Sequence of chain 1.A:
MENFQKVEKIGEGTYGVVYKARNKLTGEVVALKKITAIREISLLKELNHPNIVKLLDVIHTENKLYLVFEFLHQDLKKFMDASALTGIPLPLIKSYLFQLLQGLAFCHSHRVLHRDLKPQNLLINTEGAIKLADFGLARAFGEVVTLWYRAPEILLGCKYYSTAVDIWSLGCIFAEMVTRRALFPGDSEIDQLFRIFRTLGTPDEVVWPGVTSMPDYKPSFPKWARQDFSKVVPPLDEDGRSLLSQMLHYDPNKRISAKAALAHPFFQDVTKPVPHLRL

Binding-site contacts:
Ligand atom C17 contacts residue HIS84 of chain 1.A at 3.4 Å.
Ligand atom C11 contacts residue ILE10 of chain 1.A at 3.7 Å (hydrophobic).
Ligand atom C2 contacts residue PHE80 of chain 1.A at 3.8 Å (hydrophobic).
Ligand atom C10 contacts residue LEU134 of chain 1.A at 3.8 Å (hydrophobic).
Ligand atom O12 contacts residue LEU134 of chain 1.A at 3.5 Å.
Ligand atom N4 contacts residue ALA31 of chain 1.A at 3.4 Å.
Ligand atom C5 contacts residue PHE80 of chain 1.A at 3.8 Å (hydrophobic).
Ligand atom N8 contacts residue LEU134 of chain 1.A at 3.7 Å.
Ligand atom C1 contacts residue LEU134 of chain 1.A at 3.5 Å (hydrophobic).
Ligand atom O12 contacts residue ILE10 of chain 1.A at 3.5 Å.
Ligand atom N4 contacts residue GLU81 of chain 1.A at 2.7 Å (salt-bridge).
Ligand atom C14 contacts residue PHE82 of chain 1.A at 3.9 Å (hydrophobic).
Ligand atom N4 contacts residue LEU134 of chain 1.A at 3.5 Å.
Ligand atom C5 contacts residue ALA31 of chain 1.A at 3.8 Å (hydrophobic).
Ligand atom C14 contacts residue HIS84 of chain 1.A at 3.8 Å.
Ligand atom C15 contacts residue ASP86 of chain 1.A at 3.5 Å.
Ligand atom N8 contacts residue PHE82 of chain 1.A at 3.5 Å.
Ligand atom C1 contacts residue ALA31 of chain 1.A at 3.4 Å (hydrophobic).
Ligand atom C7 contacts residue LEU83 of chain 1.A at 3.6 Å (hydrophobic).
Ligand atom C10 contacts residue LEU83 of chain 1.A at 3.8 Å (hydrophobic).
Ligand atom C11 contacts residue LEU83 of chain 1.A at 3.8 Å (hydrophobic).
Ligand atom N9 contacts residue ILE10 of chain 1.A at 3.9 Å.
Ligand atom N8 contacts residue LEU83 of chain 1.A at 2.9 Å (h-bond).
Ligand atom N8 contacts residue GLU81 of chain 1.A at 3.4 Å (salt-bridge).
Ligand atom C2 contacts residue ALA31 of chain 1.A at 3.8 Å (hydrophobic).
Ligand atom C3 contacts residue ALA31 of chain 1.A at 3.9 Å (hydrophobic).
Ligand atom C3 contacts residue LEU134 of chain 1.A at 3.6 Å (hydrophobic).
Ligand atom C6 contacts residue ASP145 of chain 1.A at 3.8 Å.
Ligand atom C6 contacts residue ALA144 of chain 1.A at 3.8 Å (hydrophobic).
Ligand atom C7 contacts residue LEU134 of chain 1.A at 3.7 Å (hydrophobic).
Ligand atom C10 contacts residue ILE10 of chain 1.A at 3.7 Å (hydrophobic).
Ligand atom C1 contacts residue GLU81 of chain 1.A at 3.8 Å.
Ligand atom N8 contacts residue ALA31 of chain 1.A at 3.8 Å.
Ligand atom N4 contacts residue PHE82 of chain 1.A at 3.7 Å.
Ligand atom N9 contacts residue LEU83 of chain 1.A at 3.0 Å (h-bond).
Ligand atom C13 contacts residue ASP86 of chain 1.A at 3.3 Å.
Ligand atom C5 contacts residue VAL18 of chain 1.A at 3.8 Å (hydrophobic).
Ligand atom C14 contacts residue LEU83 of chain 1.A at 3.6 Å (hydrophobic).
Ligand atom C16 contacts residue HIS84 of chain 1.A at 3.2 Å.
Ligand atom N4 contacts residue LEU83 of chain 1.A at 3.7 Å.

A protein and the small-molecule ligand that binds it are described below.
Small molecule (SMILES): O=C(Nc1cc(C2CC2)n[nH]1)c1ccccc1